Sequence of chain 1.C:
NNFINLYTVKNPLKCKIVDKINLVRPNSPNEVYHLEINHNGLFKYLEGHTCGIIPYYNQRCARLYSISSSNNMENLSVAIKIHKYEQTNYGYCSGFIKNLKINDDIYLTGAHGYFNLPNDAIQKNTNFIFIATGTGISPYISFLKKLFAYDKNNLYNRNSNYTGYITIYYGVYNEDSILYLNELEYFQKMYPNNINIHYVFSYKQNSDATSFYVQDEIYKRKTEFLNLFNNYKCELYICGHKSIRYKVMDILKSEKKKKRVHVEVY

The protein below binds the small molecule below.
Small molecule (SMILES): Nc1ncnc2c1ncn2[C@@H]1O[C@H](COP(=O)(O)O)[C@@H](O)[C@H]1OP(=O)(O)O

Binding-site contacts:
Ligand atom C4 contacts residue TYR258 of chain 1.C at 3.5 Å (hydrophobic).
Ligand atom O2P contacts residue LYS287 of chain 1.D at 3.4 Å (salt-bridge).
Ligand atom O5P contacts residue LYS119 of chain 1.C at 2.7 Å (salt-bridge).
Ligand atom P2 contacts residue HIS286 of chain 1.C at 3.5 Å.
Ligand atom O5' contacts residue HIS286 of chain 1.C at 3.1 Å (h-bond).
Ligand atom N6 contacts residue A2P1 of chain 1.O at 2.8 Å (h-bond).
Ligand atom O3' contacts residue VAL217 of chain 1.C at 3.1 Å.
Ligand atom O4P contacts residue HIS286 of chain 1.C at 2.7 Å (h-bond).
Ligand atom C2 contacts residue GLN260 of chain 1.C at 3.0 Å.
Ligand atom N1 contacts residue SER288 of chain 1.C at 3.7 Å.
Ligand atom C8 contacts residue TYR258 of chain 1.C at 3.6 Å (hydrophobic).
Ligand atom C1' contacts residue TYR258 of chain 1.C at 3.7 Å (hydrophobic).
Ligand atom P1 contacts residue SER288 of chain 1.D at 3.6 Å.
Ligand atom P2 contacts residue LYS119 of chain 1.C at 3.6 Å.
Ligand atom O3P contacts residue SER247 of chain 1.C at 2.8 Å (h-bond).
Ligand atom O3P contacts residue TYR218 of chain 1.C at 3.5 Å.
Ligand atom C4' contacts residue GLY216 of chain 1.C at 3.6 Å.
Ligand atom O4' contacts residue HIS286 of chain 1.C at 3.6 Å.
Ligand atom O2P contacts residue SER288 of chain 1.D at 2.8 Å (h-bond).
Ligand atom N1 contacts residue GLN260 of chain 1.C at 3.0 Å (h-bond).
Ligand atom C8 contacts residue SER288 of chain 1.D at 3.5 Å.
Ligand atom N6 contacts residue TYR258 of chain 1.D at 3.4 Å (h-bond).
Ligand atom N7 contacts residue A2P1 of chain 1.O at 2.6 Å (h-bond).
Ligand atom C5 contacts residue A2P1 of chain 1.O at 3.7 Å.
Ligand atom N9 contacts residue TYR258 of chain 1.C at 3.4 Å.
Ligand atom C8 contacts residue A2P1 of chain 1.O at 3.5 Å.
Ligand atom O2' contacts residue TYR258 of chain 1.C at 3.2 Å.
Ligand atom N6 contacts residue SER288 of chain 1.C at 2.8 Å (h-bond).
Ligand atom P1 contacts residue SER247 of chain 1.C at 3.6 Å.
Ligand atom O3' contacts residue TYR218 of chain 1.C at 3.4 Å (h-bond).
Ligand atom O1P contacts residue SER288 of chain 1.D at 3.3 Å (h-bond).
Ligand atom O1P contacts residue TYR258 of chain 1.C at 2.7 Å (h-bond).
Ligand atom O6P contacts residue LYS119 of chain 1.C at 3.7 Å.
Ligand atom O2' contacts residue SER247 of chain 1.C at 3.2 Å (h-bond).
Ligand atom N7 contacts residue TYR258 of chain 1.C at 3.7 Å.
Ligand atom O3' contacts residue SER247 of chain 1.C at 2.7 Å (h-bond).
Ligand atom N3 contacts residue TYR258 of chain 1.C at 3.5 Å.
Ligand atom C6 contacts residue SER288 of chain 1.C at 3.7 Å.
Ligand atom O4P contacts residue LYS287 of chain 1.D at 3.4 Å.
Ligand atom O5P contacts residue LYS287 of chain 1.D at 3.5 Å (salt-bridge).

Sequence of chain 1.D:
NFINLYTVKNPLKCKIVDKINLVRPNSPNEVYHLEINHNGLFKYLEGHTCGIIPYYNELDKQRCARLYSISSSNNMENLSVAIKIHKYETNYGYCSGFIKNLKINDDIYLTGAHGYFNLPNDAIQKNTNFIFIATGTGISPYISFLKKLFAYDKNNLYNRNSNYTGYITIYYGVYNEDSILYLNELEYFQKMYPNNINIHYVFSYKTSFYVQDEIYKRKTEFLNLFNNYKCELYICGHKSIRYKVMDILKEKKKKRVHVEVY